This protein binds this small molecule.
Small molecule (SMILES): N[C@@H](CCCC[NH3+])C(=O)O

Sequence of chain 1.A:
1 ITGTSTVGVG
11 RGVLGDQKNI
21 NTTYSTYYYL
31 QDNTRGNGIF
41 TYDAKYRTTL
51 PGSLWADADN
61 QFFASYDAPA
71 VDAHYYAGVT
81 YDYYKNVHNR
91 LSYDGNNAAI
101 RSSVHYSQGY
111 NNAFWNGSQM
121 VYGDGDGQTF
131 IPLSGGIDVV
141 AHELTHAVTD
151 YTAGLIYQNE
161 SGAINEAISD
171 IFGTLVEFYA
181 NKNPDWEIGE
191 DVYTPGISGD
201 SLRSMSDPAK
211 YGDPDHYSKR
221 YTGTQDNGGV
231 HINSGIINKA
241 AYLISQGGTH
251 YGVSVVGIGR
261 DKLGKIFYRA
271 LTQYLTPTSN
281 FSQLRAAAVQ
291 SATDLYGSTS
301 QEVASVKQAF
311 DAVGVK

Binding-site contacts:
Ligand atom N contacts residue ASN112 of chain 1.A at 3.3 Å (h-bond).
Ligand atom OXT contacts residue ILE1 of chain 1.G at 3.9 Å.
Ligand atom CA contacts residue ILE1 of chain 1.G at 2.4 Å (hydrophobic).
Ligand atom CG contacts residue ASN112 of chain 1.A at 4.2 Å.
Ligand atom C contacts residue HIS231 of chain 1.A at 3.6 Å.
Ligand atom OXT contacts residue HIS231 of chain 1.A at 3.8 Å.
Ligand atom CA contacts residue ARG203 of chain 1.A at 4.0 Å.
Ligand atom CB contacts residue ARG203 of chain 1.A at 3.9 Å.
Ligand atom CB contacts residue ILE1 of chain 1.G at 3.3 Å (hydrophobic).
Ligand atom CA contacts residue ASN112 of chain 1.A at 4.3 Å.
Ligand atom CD contacts residue LEU202 of chain 1.A at 4.4 Å (hydrophobic).
Ligand atom CA contacts residue HIS231 of chain 1.A at 3.5 Å.
Ligand atom N contacts residue HIS231 of chain 1.A at 3.7 Å.
Ligand atom CD contacts residue ILE1 of chain 1.G at 3.8 Å (hydrophobic).
Ligand atom CE contacts residue ASN112 of chain 1.A at 3.6 Å.
Ligand atom CG contacts residue ILE1 of chain 1.G at 4.2 Å (hydrophobic).
Ligand atom N contacts residue ARG203 of chain 1.A at 4.5 Å.
Ligand atom NZ contacts residue ASN111 of chain 1.A at 3.0 Å (h-bond).
Ligand atom CD contacts residue PHE130 of chain 1.A at 4.0 Å (hydrophobic).
Ligand atom CE contacts residue ASN111 of chain 1.A at 2.6 Å.
Ligand atom O contacts residue HIS231 of chain 1.A at 3.5 Å (h-bond).
Ligand atom CE contacts residue PHE130 of chain 1.A at 3.3 Å (hydrophobic).
Ligand atom N contacts residue ILE1 of chain 1.G at 1.3 Å.
Ligand atom CD contacts residue ASN111 of chain 1.A at 3.9 Å.
Ligand atom O contacts residue ASP226 of chain 1.A at 4.5 Å.
Ligand atom CD contacts residue ASN112 of chain 1.A at 3.4 Å.
Ligand atom NZ contacts residue PHE130 of chain 1.A at 4.1 Å.
Ligand atom C contacts residue ILE1 of chain 1.G at 3.6 Å (hydrophobic).
Ligand atom OXT contacts residue ASN112 of chain 1.A at 2.9 Å (h-bond).
Ligand atom NZ contacts residue ASN112 of chain 1.A at 3.7 Å.
Ligand atom CB contacts residue LEU202 of chain 1.A at 4.5 Å (hydrophobic).
Ligand atom C contacts residue ASN112 of chain 1.A at 3.8 Å.